Binding-site contacts:
Ligand atom C2' contacts residue TRP60 of chain 1.A at 4.1 Å (hydrophobic).
Ligand atom O3' contacts residue GLN137 of chain 1.A at 2.1 Å (h-bond).
Ligand atom OP1 contacts residue GLN137 of chain 1.A at 4.4 Å.
Ligand atom N6 contacts residue GLY57 of chain 1.A at 3.7 Å.
Ligand atom O5' contacts residue TRP60 of chain 1.A at 3.8 Å.
Ligand atom C8 contacts residue TRP60 of chain 1.A at 4.4 Å (hydrophobic).
Ligand atom C1' contacts residue GLN137 of chain 1.A at 4.0 Å.
Ligand atom O5' contacts residue GLN137 of chain 1.A at 4.3 Å.
Ligand atom C4' contacts residue GLN137 of chain 1.A at 4.1 Å.
Ligand atom C5 contacts residue TRP60 of chain 1.A at 3.8 Å (hydrophobic).
Ligand atom P contacts residue ASN139 of chain 1.A at 3.7 Å.
Ligand atom O3' contacts residue PRO276 of chain 1.A at 3.4 Å.
Ligand atom OP2 contacts residue TRP60 of chain 1.A at 4.4 Å.
Ligand atom C1' contacts residue TRP60 of chain 1.A at 3.5 Å (hydrophobic).
Ligand atom OP1 contacts residue ASN139 of chain 1.A at 3.1 Å (h-bond).
Ligand atom OP2 contacts residue GLN137 of chain 1.A at 3.8 Å.
Ligand atom C3' contacts residue PRO276 of chain 1.A at 3.2 Å (hydrophobic).
Ligand atom P contacts residue PRO276 of chain 1.A at 3.8 Å.
Ligand atom OP2 contacts residue ARG534 of chain 1.A at 3.6 Å.
Ligand atom C3' contacts residue GLN137 of chain 1.A at 2.6 Å.
Ligand atom C4' contacts residue PRO276 of chain 1.A at 3.7 Å (hydrophobic).
Ligand atom C4 contacts residue TRP60 of chain 1.A at 3.5 Å (hydrophobic).
Ligand atom O5' contacts residue PRO276 of chain 1.A at 2.8 Å.
Ligand atom C6 contacts residue TRP60 of chain 1.A at 3.4 Å (hydrophobic).
Ligand atom OP2 contacts residue PRO276 of chain 1.A at 3.9 Å.
Ligand atom N3 contacts residue TRP60 of chain 1.A at 3.0 Å.
Ligand atom C2 contacts residue TRP60 of chain 1.A at 3.4 Å (hydrophobic).
Ligand atom N6 contacts residue ASP58 of chain 1.A at 4.3 Å.
Ligand atom O3' contacts residue TRP60 of chain 1.A at 4.4 Å.
Ligand atom N1 contacts residue TRP60 of chain 1.A at 3.5 Å.
Ligand atom OP1 contacts residue PRO276 of chain 1.A at 3.1 Å.
Ligand atom N6 contacts residue TRP60 of chain 1.A at 3.0 Å.
Ligand atom N7 contacts residue TRP60 of chain 1.A at 3.9 Å.
Ligand atom N9 contacts residue TRP60 of chain 1.A at 3.8 Å.
Ligand atom C2' contacts residue GLN137 of chain 1.A at 2.9 Å.
Ligand atom OP1 contacts residue ASN275 of chain 1.A at 4.5 Å.
Ligand atom P contacts residue GLN137 of chain 1.A at 3.5 Å.
Ligand atom O4' contacts residue TRP60 of chain 1.A at 4.2 Å.
Ligand atom C5' contacts residue PRO276 of chain 1.A at 3.7 Å (hydrophobic).
Ligand atom OP2 contacts residue ASN139 of chain 1.A at 3.3 Å (h-bond).

Sequence of chain 1.A:
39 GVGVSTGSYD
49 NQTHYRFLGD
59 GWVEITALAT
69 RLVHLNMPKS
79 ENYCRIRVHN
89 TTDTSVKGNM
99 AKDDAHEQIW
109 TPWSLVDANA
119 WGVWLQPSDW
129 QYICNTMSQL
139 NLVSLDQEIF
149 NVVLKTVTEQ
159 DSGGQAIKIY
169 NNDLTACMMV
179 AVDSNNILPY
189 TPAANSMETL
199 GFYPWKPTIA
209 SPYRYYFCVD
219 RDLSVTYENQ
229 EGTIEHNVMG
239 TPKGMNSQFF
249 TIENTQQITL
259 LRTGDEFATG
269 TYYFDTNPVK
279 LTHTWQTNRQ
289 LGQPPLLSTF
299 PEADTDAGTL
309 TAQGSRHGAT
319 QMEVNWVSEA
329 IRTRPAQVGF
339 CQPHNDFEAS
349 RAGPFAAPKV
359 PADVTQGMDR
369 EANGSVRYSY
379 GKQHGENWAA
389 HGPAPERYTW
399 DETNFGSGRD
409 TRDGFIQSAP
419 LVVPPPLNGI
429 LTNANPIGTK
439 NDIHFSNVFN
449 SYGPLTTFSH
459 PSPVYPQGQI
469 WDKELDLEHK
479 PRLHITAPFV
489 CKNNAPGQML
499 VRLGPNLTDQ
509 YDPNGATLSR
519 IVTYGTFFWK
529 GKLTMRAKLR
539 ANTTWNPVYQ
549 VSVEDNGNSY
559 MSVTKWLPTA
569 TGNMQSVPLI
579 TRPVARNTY

The small molecule below binds the protein below.
Small molecule (SMILES): N=c1ccn([C@H]2C[C@H](O[P](=O)(O)OC[C@H]3O[C@@H](n4cnc5c(N)ncnc54)C[C@@H]3O[P](=O)(O)OC[C@H]3O[C@@H](n4cnc5c(N)ncnc54)C[C@@H]3O[P](=O)(O)OC[C@H]3O[C@@H](n4cnc5c(N)ncnc54)C[C@@H]3O)[C@@H](COP(=O)=O)O2)c(=O)[nH]1